Sequence of chain 1.A:
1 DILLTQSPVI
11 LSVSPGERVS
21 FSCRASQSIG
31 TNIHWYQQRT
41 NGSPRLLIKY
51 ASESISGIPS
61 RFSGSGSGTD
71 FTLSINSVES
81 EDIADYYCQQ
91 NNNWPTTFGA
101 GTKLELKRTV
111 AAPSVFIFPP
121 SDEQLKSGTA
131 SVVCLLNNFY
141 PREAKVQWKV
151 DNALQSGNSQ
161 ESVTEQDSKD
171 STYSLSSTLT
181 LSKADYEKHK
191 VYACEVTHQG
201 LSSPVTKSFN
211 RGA

This protein binds this small molecule.
Small molecule (SMILES): CC(C)C[C@H](NC(=O)[C@H](CCCN=C(N)N)NC(=O)[C@H](CCCN=C(N)N)NC(=O)[C@@H](NC(=O)[C@H](CO)NC(=O)[C@H](CC(C)C)NC(=O)[C@H](CC(=O)O)NC(=O)[C@H](Cc1ccccc1)NC(=O)[C@@H](N)CCC(N)=O)[C@@H](C)O)C(=O)N[C@H](C=O)CCCCN

Sequence of chain 1.B:
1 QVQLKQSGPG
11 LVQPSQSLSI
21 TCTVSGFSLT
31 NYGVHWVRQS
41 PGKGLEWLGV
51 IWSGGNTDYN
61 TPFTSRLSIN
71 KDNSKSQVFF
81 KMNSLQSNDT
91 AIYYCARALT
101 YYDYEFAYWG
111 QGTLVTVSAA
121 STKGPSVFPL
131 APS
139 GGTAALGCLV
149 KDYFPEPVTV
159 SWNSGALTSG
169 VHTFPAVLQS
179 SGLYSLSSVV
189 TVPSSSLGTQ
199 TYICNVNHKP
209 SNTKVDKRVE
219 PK

Binding-site contacts:
Ligand atom CG contacts residue THR40 of chain 1.A at 3.5 Å.
Ligand atom CA contacts residue ASN41 of chain 1.A at 3.4 Å.
Ligand atom O contacts residue PRO41 of chain 1.B at 3.5 Å.
Ligand atom CD contacts residue GLY42 of chain 1.A at 3.3 Å.
Ligand atom NH2 contacts residue ALA84 of chain 1.A at 3.5 Å.
Ligand atom O contacts residue LYS103 of chain 1.A at 3.0 Å (salt-bridge).
Ligand atom NE contacts residue ILE92 of chain 1.B at 3.5 Å.
Ligand atom CE1 contacts residue GLN39 of chain 1.B at 3.1 Å.
Ligand atom CG contacts residue ASP85 of chain 1.A at 3.5 Å.
Ligand atom NH1 contacts residue THR40 of chain 1.A at 3.2 Å (h-bond).
Ligand atom O contacts residue ASN41 of chain 1.A at 2.8 Å (h-bond).
Ligand atom CD2 contacts residue TYR87 of chain 1.A at 3.3 Å (hydrophobic).
Ligand atom O contacts residue GLN38 of chain 1.A at 3.5 Å (h-bond).
Ligand atom NE contacts residue ASP85 of chain 1.A at 3.1 Å (salt-bridge).
Ligand atom NH1 contacts residue SER43 of chain 1.A at 3.6 Å (h-bond).
Ligand atom O contacts residue ASN41 of chain 1.A at 2.7 Å (h-bond).
Ligand atom CD contacts residue ASN41 of chain 1.A at 3.5 Å.
Ligand atom CG contacts residue TYR87 of chain 1.A at 3.4 Å (hydrophobic).
Ligand atom CD contacts residue THR40 of chain 1.A at 3.6 Å.
Ligand atom CD1 contacts residue ALA100 of chain 1.A at 3.6 Å (hydrophobic).
Ligand atom NH1 contacts residue GLN111 of chain 1.B at 2.7 Å (h-bond).
Ligand atom NH1 contacts residue GLY42 of chain 1.A at 3.6 Å.
Ligand atom CD1 contacts residue GLN39 of chain 1.B at 3.5 Å.
Ligand atom C contacts residue ASP85 of chain 1.A at 3.5 Å.
Ligand atom CG contacts residue ILE92 of chain 1.B at 3.6 Å (hydrophobic).
Ligand atom OG contacts residue GLU154 of chain 1.B at 2.9 Å (salt-bridge).
Ligand atom CA contacts residue ASP85 of chain 1.A at 3.2 Å.
Ligand atom N contacts residue ASP85 of chain 1.A at 2.8 Å (salt-bridge).
Ligand atom CD contacts residue PRO41 of chain 1.B at 3.3 Å (hydrophobic).
Ligand atom NH2 contacts residue GLN111 of chain 1.B at 2.9 Å (h-bond).
Ligand atom NH2 contacts residue ASP85 of chain 1.A at 3.6 Å (salt-bridge).
Ligand atom CG2 contacts residue PRO173 of chain 1.B at 3.6 Å (hydrophobic).
Ligand atom CD1 contacts residue TYR87 of chain 1.A at 3.6 Å (hydrophobic).
Ligand atom CZ contacts residue GLN111 of chain 1.B at 3.2 Å.
Ligand atom C contacts residue ASN41 of chain 1.A at 3.6 Å.
Ligand atom NE2 contacts residue PRO41 of chain 1.B at 3.4 Å (h-bond).
Ligand atom CZ contacts residue GLN39 of chain 1.B at 3.3 Å.
Ligand atom CG contacts residue PRO41 of chain 1.B at 3.0 Å (hydrophobic).
Ligand atom NH2 contacts residue LYS103 of chain 1.A at 3.6 Å.
Ligand atom O contacts residue THR40 of chain 1.A at 3.5 Å.